Binding-site contacts:
Ligand atom O5 contacts residue ASN150 of chain 2.B at 2.4 Å (h-bond).
Ligand atom C8 contacts residue ASN150 of chain 2.B at 4.3 Å.
Ligand atom C2 contacts residue ASN150 of chain 2.B at 2.4 Å.
Ligand atom C7 contacts residue THR152 of chain 2.B at 4.3 Å.
Ligand atom O7 contacts residue THR152 of chain 2.B at 3.1 Å (h-bond).
Ligand atom C7 contacts residue ASN150 of chain 2.B at 3.0 Å.
Ligand atom C4 contacts residue ASN150 of chain 2.B at 4.2 Å.
Ligand atom C1 contacts residue THR152 of chain 2.B at 4.5 Å.
Ligand atom C7 contacts residue ASP147 of chain 2.B at 4.5 Å.
Ligand atom N2 contacts residue ASN150 of chain 2.B at 2.9 Å (h-bond).
Ligand atom O7 contacts residue ASP147 of chain 2.B at 3.6 Å.
Ligand atom C1 contacts residue ASN150 of chain 2.B at 1.4 Å.
Ligand atom O7 contacts residue ASN150 of chain 2.B at 2.6 Å (h-bond).
Ligand atom C3 contacts residue ASN150 of chain 2.B at 3.8 Å.
Ligand atom O5 contacts residue THR152 of chain 2.B at 4.3 Å.
Ligand atom C2 contacts residue THR152 of chain 2.B at 4.4 Å.
Ligand atom C5 contacts residue ASN150 of chain 2.B at 3.7 Å.

Sequence of chain 2.B:
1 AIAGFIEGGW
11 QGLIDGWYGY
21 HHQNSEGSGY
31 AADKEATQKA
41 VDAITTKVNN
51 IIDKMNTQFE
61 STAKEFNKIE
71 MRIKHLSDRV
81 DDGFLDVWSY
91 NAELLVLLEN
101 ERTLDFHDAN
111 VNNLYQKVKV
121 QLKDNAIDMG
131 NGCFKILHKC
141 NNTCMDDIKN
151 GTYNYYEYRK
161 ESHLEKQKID

This protein binds this small molecule.
Small molecule (SMILES): CC(=O)N[C@@H]1[C@@H](O)[C@H](O)[C@@H](CO)O[C@H]1O